A small-molecule ligand and the protein it binds are described below.
Small molecule (SMILES): CC(=O)N[C@@H]1[C@@H](O)[C@H](O)[C@@H](CO)O[C@H]1O

Binding-site contacts:
Ligand atom O5 contacts residue MET107 of chain 1.A at 3.4 Å.
Ligand atom N2 contacts residue ASN75 of chain 1.A at 3.0 Å (h-bond).
Ligand atom C1 contacts residue ASN75 of chain 1.A at 1.5 Å.
Ligand atom C6 contacts residue MET107 of chain 1.A at 4.3 Å (hydrophobic).
Ligand atom C1 contacts residue MET107 of chain 1.A at 4.1 Å (hydrophobic).
Ligand atom C2 contacts residue ASN75 of chain 1.A at 2.5 Å.
Ligand atom C4 contacts residue ASN75 of chain 1.A at 4.3 Å.
Ligand atom C3 contacts residue ASN75 of chain 1.A at 3.9 Å.
Ligand atom C5 contacts residue MET107 of chain 1.A at 4.4 Å (hydrophobic).
Ligand atom O5 contacts residue ASN75 of chain 1.A at 2.4 Å (h-bond).
Ligand atom O7 contacts residue ASN75 of chain 1.A at 3.4 Å (h-bond).
Ligand atom C5 contacts residue ASN75 of chain 1.A at 3.7 Å.
Ligand atom C7 contacts residue ASN75 of chain 1.A at 3.4 Å.
Ligand atom N2 contacts residue THR77 of chain 1.A at 4.1 Å.
Ligand atom C1 contacts residue THR77 of chain 1.A at 4.0 Å.
Ligand atom O7 contacts residue HIS74 of chain 1.A at 4.3 Å.
Ligand atom C8 contacts residue ASN75 of chain 1.A at 3.2 Å.

Sequence of chain 1.A:
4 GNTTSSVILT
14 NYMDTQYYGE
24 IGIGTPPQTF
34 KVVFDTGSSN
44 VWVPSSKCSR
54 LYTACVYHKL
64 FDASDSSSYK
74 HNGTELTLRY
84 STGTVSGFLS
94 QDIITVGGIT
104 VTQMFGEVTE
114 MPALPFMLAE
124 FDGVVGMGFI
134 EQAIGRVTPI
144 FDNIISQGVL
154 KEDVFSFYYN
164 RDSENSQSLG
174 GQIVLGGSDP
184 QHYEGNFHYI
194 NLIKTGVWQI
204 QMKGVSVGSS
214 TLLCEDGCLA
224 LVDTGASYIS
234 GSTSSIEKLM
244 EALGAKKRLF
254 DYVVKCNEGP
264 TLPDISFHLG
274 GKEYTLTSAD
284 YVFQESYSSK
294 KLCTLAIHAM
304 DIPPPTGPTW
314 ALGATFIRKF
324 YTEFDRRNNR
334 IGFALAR